Sequence of chain 1.A:
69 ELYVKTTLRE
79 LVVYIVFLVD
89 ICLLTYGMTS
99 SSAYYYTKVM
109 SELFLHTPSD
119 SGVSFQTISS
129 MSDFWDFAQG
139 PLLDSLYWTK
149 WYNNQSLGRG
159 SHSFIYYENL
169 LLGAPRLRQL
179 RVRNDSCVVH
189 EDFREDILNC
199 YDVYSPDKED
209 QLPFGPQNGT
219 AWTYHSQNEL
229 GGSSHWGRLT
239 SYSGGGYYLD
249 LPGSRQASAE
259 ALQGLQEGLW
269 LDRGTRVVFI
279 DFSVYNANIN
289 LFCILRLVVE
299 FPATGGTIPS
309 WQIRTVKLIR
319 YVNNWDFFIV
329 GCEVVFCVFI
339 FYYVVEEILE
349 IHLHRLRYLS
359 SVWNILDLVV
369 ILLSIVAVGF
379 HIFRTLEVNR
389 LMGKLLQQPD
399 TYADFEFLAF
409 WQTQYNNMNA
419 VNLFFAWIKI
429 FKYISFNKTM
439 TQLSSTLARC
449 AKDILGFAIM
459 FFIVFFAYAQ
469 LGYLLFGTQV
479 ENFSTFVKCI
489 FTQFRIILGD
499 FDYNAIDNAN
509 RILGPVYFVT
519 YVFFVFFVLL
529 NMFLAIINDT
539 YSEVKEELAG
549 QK

The small molecule below binds the protein below.
Small molecule (SMILES): CC(=O)N[C@@H]1[C@@H](O)[C@H](O)[C@@H](CO)O[C@H]1O

Binding-site contacts:
Ligand atom C3 contacts residue ASN216 of chain 1.A at 3.8 Å.
Ligand atom C8 contacts residue ASN216 of chain 1.A at 3.9 Å.
Ligand atom C7 contacts residue ASN216 of chain 1.A at 3.6 Å.
Ligand atom O5 contacts residue ASN216 of chain 1.A at 2.5 Å (h-bond).
Ligand atom C4 contacts residue ASN216 of chain 1.A at 4.2 Å.
Ligand atom O6 contacts residue ASN216 of chain 1.A at 4.0 Å.
Ligand atom N2 contacts residue ASN216 of chain 1.A at 2.9 Å (h-bond).
Ligand atom C5 contacts residue ASN216 of chain 1.A at 3.8 Å.
Ligand atom C2 contacts residue ASN216 of chain 1.A at 2.5 Å.
Ligand atom O7 contacts residue ASN216 of chain 1.A at 4.5 Å.
Ligand atom C1 contacts residue ASN216 of chain 1.A at 1.4 Å.